Sequence of chain 1.B:
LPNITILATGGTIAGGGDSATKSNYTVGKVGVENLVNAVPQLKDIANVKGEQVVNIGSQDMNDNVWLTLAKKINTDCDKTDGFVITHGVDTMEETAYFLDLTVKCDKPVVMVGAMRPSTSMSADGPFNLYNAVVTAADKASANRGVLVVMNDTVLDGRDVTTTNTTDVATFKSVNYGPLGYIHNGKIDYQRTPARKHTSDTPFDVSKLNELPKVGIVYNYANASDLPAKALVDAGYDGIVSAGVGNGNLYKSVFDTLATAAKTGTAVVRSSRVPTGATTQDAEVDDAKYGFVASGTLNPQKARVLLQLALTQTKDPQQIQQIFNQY

Binding-site contacts:
Ligand atom OXT contacts residue VAL97 of chain 1.D at 3.1 Å (h-bond).
Ligand atom OXT contacts residue SER66 of chain 1.D at 2.6 Å (h-bond).
Ligand atom CG contacts residue VAL97 of chain 1.D at 3.6 Å (hydrophobic).
Ligand atom CA contacts residue THR20 of chain 1.D at 3.3 Å.
Ligand atom O contacts residue GLN67 of chain 1.D at 3.7 Å.
Ligand atom N contacts residue ASP98 of chain 1.D at 3.0 Å (salt-bridge).
Ligand atom O contacts residue THR20 of chain 1.D at 3.9 Å.
Ligand atom OD1 contacts residue GLY19 of chain 1.D at 4.0 Å.
Ligand atom C contacts residue ASP98 of chain 1.D at 4.0 Å.
Ligand atom CA contacts residue GLN67 of chain 1.D at 3.9 Å.
Ligand atom ND2 contacts residue THR20 of chain 1.D at 2.9 Å (h-bond).
Ligand atom CB contacts residue GLU291 of chain 1.B at 3.7 Å.
Ligand atom C contacts residue GLY96 of chain 1.D at 3.5 Å.
Ligand atom OXT contacts residue GLN67 of chain 1.D at 4.0 Å.
Ligand atom CG contacts residue THR20 of chain 1.D at 2.7 Å.
Ligand atom OD1 contacts residue ALA122 of chain 1.D at 3.6 Å (h-bond).
Ligand atom CB contacts residue VAL97 of chain 1.D at 4.2 Å (hydrophobic).
Ligand atom C contacts residue VAL97 of chain 1.D at 3.8 Å (hydrophobic).
Ligand atom OD1 contacts residue VAL97 of chain 1.D at 3.0 Å (h-bond).
Ligand atom N contacts residue GLU291 of chain 1.B at 2.8 Å (salt-bridge).
Ligand atom CB contacts residue ASP98 of chain 1.D at 3.4 Å.
Ligand atom CA contacts residue ASP98 of chain 1.D at 3.8 Å.
Ligand atom CG contacts residue ALA122 of chain 1.D at 3.6 Å (hydrophobic).
Ligand atom OXT contacts residue ASP98 of chain 1.D at 3.0 Å (salt-bridge).
Ligand atom CB contacts residue THR20 of chain 1.D at 3.2 Å.
Ligand atom N contacts residue GLN67 of chain 1.D at 2.8 Å (h-bond).
Ligand atom O contacts residue GLY65 of chain 1.D at 3.4 Å.
Ligand atom C contacts residue SER66 of chain 1.D at 3.5 Å.
Ligand atom ND2 contacts residue ALA122 of chain 1.D at 2.8 Å (h-bond).
Ligand atom O contacts residue SER66 of chain 1.D at 2.8 Å (h-bond).
Ligand atom OD1 contacts residue GLY96 of chain 1.D at 3.4 Å.
Ligand atom O contacts residue GLY19 of chain 1.D at 3.3 Å.
Ligand atom ND2 contacts residue MET123 of chain 1.D at 4.0 Å.
Ligand atom CA contacts residue GLU291 of chain 1.B at 3.5 Å.
Ligand atom ND2 contacts residue VAL97 of chain 1.D at 3.7 Å.
Ligand atom O contacts residue GLY96 of chain 1.D at 3.2 Å.
Ligand atom N contacts residue ASN256 of chain 1.B at 3.6 Å (h-bond).
Ligand atom C contacts residue GLN67 of chain 1.D at 3.7 Å.
Ligand atom OXT contacts residue GLY96 of chain 1.D at 3.3 Å.
Ligand atom OD1 contacts residue THR20 of chain 1.D at 3.0 Å (h-bond).

Sequence of chain 1.D:
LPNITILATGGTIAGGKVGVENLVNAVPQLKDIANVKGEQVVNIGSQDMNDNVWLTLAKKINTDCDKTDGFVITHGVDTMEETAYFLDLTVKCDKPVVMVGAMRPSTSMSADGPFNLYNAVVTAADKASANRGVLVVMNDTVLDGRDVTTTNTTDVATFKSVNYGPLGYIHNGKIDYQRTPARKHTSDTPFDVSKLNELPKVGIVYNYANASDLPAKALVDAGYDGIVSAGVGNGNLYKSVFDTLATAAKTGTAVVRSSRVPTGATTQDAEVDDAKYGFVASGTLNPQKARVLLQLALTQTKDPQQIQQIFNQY

A protein and the small-molecule ligand that binds it are described below.
Small molecule (SMILES): NC(=O)C[C@H](N)C(=O)O